Binding-site contacts:
Ligand atom N4 contacts residue ASP226 of chain 1.A at 3.6 Å (salt-bridge).
Ligand atom C37 contacts residue ALA229 of chain 1.A at 3.4 Å (hydrophobic).
Ligand atom C35 contacts residue GLN135 of chain 1.A at 3.3 Å.
Ligand atom C22 contacts residue ASP226 of chain 1.A at 3.4 Å.
Ligand atom C5 contacts residue TYR83 of chain 1.A at 3.7 Å (hydrophobic).
Ligand atom C36 contacts residue ALA122 of chain 1.A at 3.7 Å (hydrophobic).
Ligand atom O12 contacts residue SER84 of chain 1.A at 2.9 Å (h-bond).
Ligand atom C37 contacts residue THR227 of chain 1.A at 3.3 Å.
Ligand atom O11 contacts residue SER84 of chain 1.A at 3.6 Å.
Ligand atom C31 contacts residue THR18 of chain 1.A at 3.4 Å.
Ligand atom C34 contacts residue VAL127 of chain 1.A at 3.5 Å (hydrophobic).
Ligand atom O30 contacts residue THR18 of chain 1.A at 3.5 Å (h-bond).
Ligand atom O15 contacts residue THR85 of chain 1.A at 2.8 Å (h-bond).
Ligand atom C35 contacts residue THR309 of chain 1.A at 3.4 Å.
Ligand atom C25 contacts residue LEU224 of chain 1.A at 3.6 Å (hydrophobic).
Ligand atom C31 contacts residue SER230 of chain 1.A at 3.3 Å.
Ligand atom O12 contacts residue TYR83 of chain 1.A at 3.6 Å.
Ligand atom C20 contacts residue LEU224 of chain 1.A at 3.7 Å (hydrophobic).
Ligand atom C22 contacts residue GLY228 of chain 1.A at 3.4 Å.
Ligand atom C25 contacts residue GLY40 of chain 1.A at 3.2 Å.
Ligand atom C23 contacts residue GLY40 of chain 1.A at 3.4 Å.
Ligand atom C32 contacts residue GLY228 of chain 1.A at 3.3 Å.
Ligand atom C32 contacts residue VAL36 of chain 1.A at 3.7 Å (hydrophobic).
Ligand atom C20 contacts residue GLY40 of chain 1.A at 3.6 Å.
Ligand atom N14 contacts residue ASP38 of chain 1.A at 2.7 Å (salt-bridge).
Ligand atom O11 contacts residue ILE305 of chain 1.A at 3.3 Å.
Ligand atom C36 contacts residue PRO118 of chain 1.A at 3.6 Å (hydrophobic).
Ligand atom C27 contacts residue GLY40 of chain 1.A at 3.5 Å.
Ligand atom C36 contacts residue LEU121 of chain 1.A at 3.6 Å (hydrophobic).
Ligand atom C22 contacts residue ASP38 of chain 1.A at 3.4 Å.
Ligand atom C33 contacts residue ASP38 of chain 1.A at 3.5 Å.
Ligand atom C2 contacts residue THR85 of chain 1.A at 3.7 Å.
Ligand atom N14 contacts residue ASP226 of chain 1.A at 2.8 Å (salt-bridge).
Ligand atom C10 contacts residue GLY228 of chain 1.A at 3.7 Å.
Ligand atom O30 contacts residue TYR20 of chain 1.A at 3.1 Å (h-bond).
Ligand atom O24 contacts residue GLN19 of chain 1.A at 3.6 Å.
Ligand atom C23 contacts residue ASP38 of chain 1.A at 3.3 Å.
Ligand atom C31 contacts residue GLY228 of chain 1.A at 3.6 Å.
Ligand atom O30 contacts residue GLN19 of chain 1.A at 3.5 Å.
Ligand atom C23 contacts residue ASP226 of chain 1.A at 3.7 Å.

Sequence of chain 1.A:
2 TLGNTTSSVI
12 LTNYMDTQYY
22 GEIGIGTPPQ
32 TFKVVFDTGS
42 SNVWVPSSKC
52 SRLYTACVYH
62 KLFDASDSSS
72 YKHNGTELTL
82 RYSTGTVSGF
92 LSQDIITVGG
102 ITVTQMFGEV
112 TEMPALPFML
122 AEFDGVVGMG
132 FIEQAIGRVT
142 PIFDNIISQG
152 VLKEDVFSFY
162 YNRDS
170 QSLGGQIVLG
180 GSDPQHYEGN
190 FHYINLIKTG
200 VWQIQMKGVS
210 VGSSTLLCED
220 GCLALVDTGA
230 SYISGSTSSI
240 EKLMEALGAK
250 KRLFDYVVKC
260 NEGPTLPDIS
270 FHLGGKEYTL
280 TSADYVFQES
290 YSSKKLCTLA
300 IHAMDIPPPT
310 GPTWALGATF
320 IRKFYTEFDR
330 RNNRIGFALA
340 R

A protein and the small-molecule ligand that binds it are described below.
Small molecule (SMILES): COCCCOc1cc(C(=O)N(C[C@@H]2CNC[C@H]2NS(=O)(=O)c2ccc(C)cc2)C(C)C)ccc1OC